Binding-site contacts:
Ligand atom C5 contacts residue GLN42 of chain 1.A at 3.8 Å.
Ligand atom O6 contacts residue ASP39 of chain 1.A at 2.5 Å (salt-bridge).
Ligand atom C6 contacts residue ASP39 of chain 1.A at 3.0 Å.
Ligand atom O5 contacts residue ARG116 of chain 1.A at 3.0 Å (salt-bridge).
Ligand atom O5 contacts residue GLN42 of chain 1.A at 3.1 Å (h-bond).
Ligand atom C6 contacts residue GLN42 of chain 1.A at 3.8 Å.
Ligand atom C3 contacts residue ASN249 of chain 1.A at 4.0 Å.
Ligand atom C3 contacts residue PHE41 of chain 1.A at 4.1 Å (hydrophobic).
Ligand atom O4 contacts residue ASN249 of chain 1.A at 3.3 Å (h-bond).
Ligand atom N2 contacts residue ASP115 of chain 1.A at 2.8 Å (salt-bridge).
Ligand atom C1 contacts residue ASP166 of chain 1.A at 3.3 Å.
Ligand atom O3 contacts residue ASN249 of chain 1.A at 3.1 Å (h-bond).
Ligand atom C2 contacts residue ASP115 of chain 1.A at 3.2 Å.
Ligand atom C1 contacts residue ASP115 of chain 1.A at 3.5 Å.
Ligand atom C1 contacts residue GLN42 of chain 1.A at 3.9 Å.
Ligand atom C6 contacts residue ARG116 of chain 1.A at 4.1 Å.
Ligand atom C3 contacts residue GLN269 of chain 1.A at 3.5 Å.
Ligand atom O5 contacts residue ASP166 of chain 1.A at 3.7 Å.
Ligand atom O1 contacts residue ARG116 of chain 1.A at 4.1 Å.
Ligand atom C5 contacts residue ASP39 of chain 1.A at 3.7 Å.
Ligand atom O4 contacts residue ALA222 of chain 1.A at 3.3 Å.
Ligand atom O1 contacts residue ASP166 of chain 1.A at 2.5 Å (salt-bridge).
Ligand atom N2 contacts residue GLN269 of chain 1.A at 2.8 Å (h-bond).
Ligand atom C2 contacts residue TYR168 of chain 1.A at 4.1 Å (hydrophobic).
Ligand atom O4 contacts residue HIS224 of chain 1.A at 3.6 Å.
Ligand atom C1 contacts residue ARG116 of chain 1.A at 3.6 Å.
Ligand atom O6 contacts residue GLN42 of chain 1.A at 3.0 Å (h-bond).
Ligand atom C4 contacts residue ASP39 of chain 1.A at 3.3 Å.
Ligand atom O1 contacts residue TYR168 of chain 1.A at 3.3 Å.
Ligand atom O3 contacts residue GLN269 of chain 1.A at 2.7 Å (h-bond).
Ligand atom O4 contacts residue ASP39 of chain 1.A at 2.8 Å (salt-bridge).
Ligand atom O1 contacts residue TRP196 of chain 1.A at 3.3 Å.
Ligand atom C5 contacts residue TRP196 of chain 1.A at 3.7 Å (hydrophobic).
Ligand atom N2 contacts residue TYR168 of chain 1.A at 3.2 Å.
Ligand atom C5 contacts residue ARG116 of chain 1.A at 4.0 Å.
Ligand atom C2 contacts residue GLN269 of chain 1.A at 3.5 Å.
Ligand atom C6 contacts residue TRP196 of chain 1.A at 3.5 Å (hydrophobic).
Ligand atom C2 contacts residue PHE41 of chain 1.A at 3.8 Å (hydrophobic).
Ligand atom O3 contacts residue PHE41 of chain 1.A at 3.2 Å.
Ligand atom O5 contacts residue TRP196 of chain 1.A at 3.9 Å.

This protein binds this small molecule.
Small molecule (SMILES): N[C@@H]1[C@@H](O)[C@H](O)[C@@H](CO)O[C@@H]1O

Sequence of chain 1.A:
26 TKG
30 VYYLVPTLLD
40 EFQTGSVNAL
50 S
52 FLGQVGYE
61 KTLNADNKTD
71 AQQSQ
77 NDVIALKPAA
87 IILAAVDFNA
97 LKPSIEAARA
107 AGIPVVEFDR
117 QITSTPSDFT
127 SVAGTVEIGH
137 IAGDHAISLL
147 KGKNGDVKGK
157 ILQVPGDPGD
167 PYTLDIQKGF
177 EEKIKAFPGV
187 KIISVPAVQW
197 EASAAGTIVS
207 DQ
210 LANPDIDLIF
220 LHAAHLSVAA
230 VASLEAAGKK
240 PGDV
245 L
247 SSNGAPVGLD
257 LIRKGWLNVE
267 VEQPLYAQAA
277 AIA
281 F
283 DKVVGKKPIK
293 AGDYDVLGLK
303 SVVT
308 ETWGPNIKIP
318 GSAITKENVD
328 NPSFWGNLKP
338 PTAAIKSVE